Binding-site contacts:
Ligand atom N24 contacts residue CYS212 of chain 1.A at 3.8 Å.
Ligand atom C21 contacts residue THR206 of chain 1.A at 3.7 Å.
Ligand atom C20 contacts residue ALA183 of chain 1.A at 3.6 Å (hydrophobic).
Ligand atom O32 contacts residue ILE141 of chain 1.A at 3.7 Å.
Ligand atom C26 contacts residue TYR134 of chain 1.A at 3.8 Å (hydrophobic).
Ligand atom C1 contacts residue HIS44 of chain 1.A at 3.7 Å.
Ligand atom C18 contacts residue EDO1 of chain 1.E at 3.6 Å.
Ligand atom C18 contacts residue CYS184 of chain 1.A at 3.7 Å (hydrophobic).
Ligand atom C9 contacts residue LYS185 of chain 1.A at 3.5 Å.
Ligand atom O16 contacts residue SER188 of chain 1.A at 3.3 Å (h-bond).
Ligand atom N7 contacts residue GLY186 of chain 1.A at 3.2 Å (h-bond).
Ligand atom N33 contacts residue HIS27 of chain 1.A at 2.8 Å (h-bond).
Ligand atom O16 contacts residue GLY186 of chain 1.A at 3.0 Å (h-bond).
Ligand atom C14 contacts residue HIS44 of chain 1.A at 3.6 Å.
Ligand atom N24 contacts residue GLY211 of chain 1.A at 3.0 Å (h-bond).
Ligand atom O16 contacts residue CYS184 of chain 1.A at 3.3 Å (h-bond).
Ligand atom C8 contacts residue GLY186 of chain 1.A at 3.5 Å.
Ligand atom N24 contacts residue ALA183 of chain 1.A at 3.0 Å (h-bond).
Ligand atom C30 contacts residue LEU28 of chain 1.A at 3.8 Å (hydrophobic).
Ligand atom N33 contacts residue ILE141 of chain 1.A at 3.6 Å.
Ligand atom C12 contacts residue SER188 of chain 1.A at 3.5 Å.
Ligand atom O16 contacts residue ASP187 of chain 1.A at 3.5 Å (salt-bridge).
Ligand atom C27 contacts residue TYR134 of chain 1.A at 3.6 Å (hydrophobic).
Ligand atom C19 contacts residue EDO1 of chain 1.E at 3.5 Å.
Ligand atom C29 contacts residue HIS27 of chain 1.A at 3.4 Å.
Ligand atom C18 contacts residue LYS185 of chain 1.A at 3.8 Å.
Ligand atom C23 contacts residue ALA183 of chain 1.A at 3.5 Å (hydrophobic).
Ligand atom C11 contacts residue GLY186 of chain 1.A at 3.8 Å.
Ligand atom C31 contacts residue ILE141 of chain 1.A at 3.4 Å (hydrophobic).
Ligand atom C28 contacts residue ILE141 of chain 1.A at 3.7 Å (hydrophobic).
Ligand atom C25 contacts residue GLY186 of chain 1.A at 3.8 Å.
Ligand atom N13 contacts residue SER188 of chain 1.A at 3.9 Å.
Ligand atom C15 contacts residue SER188 of chain 1.A at 3.6 Å.
Ligand atom C3 contacts residue CYS29 of chain 1.A at 3.8 Å (hydrophobic).
Ligand atom C2 contacts residue SER188 of chain 1.A at 3.7 Å.
Ligand atom C4 contacts residue LEU28 of chain 1.A at 3.8 Å (hydrophobic).
Ligand atom O16 contacts residue LYS185 of chain 1.A at 3.5 Å.
Ligand atom C2 contacts residue HIS44 of chain 1.A at 3.5 Å.
Ligand atom C22 contacts residue THR206 of chain 1.A at 3.6 Å.
Ligand atom N24 contacts residue ASP182 of chain 1.A at 2.9 Å (salt-bridge).

The protein below binds the small molecule below.
Small molecule (SMILES): NCC1CCC(C(=O)N[C@@H](Cc2ccccc2)c2nc(-c3ccc(C(N)=O)cc3)c[nH]2)CC1

Sequence of chain 1.A:
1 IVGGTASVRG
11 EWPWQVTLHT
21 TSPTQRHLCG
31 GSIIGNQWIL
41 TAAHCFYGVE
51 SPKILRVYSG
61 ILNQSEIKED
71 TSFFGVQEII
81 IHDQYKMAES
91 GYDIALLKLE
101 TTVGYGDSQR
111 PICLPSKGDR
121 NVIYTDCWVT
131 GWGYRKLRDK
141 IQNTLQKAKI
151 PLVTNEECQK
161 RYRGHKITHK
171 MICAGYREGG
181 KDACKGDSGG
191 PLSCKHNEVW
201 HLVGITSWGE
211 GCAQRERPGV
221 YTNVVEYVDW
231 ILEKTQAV